Sequence of chain 1.A:
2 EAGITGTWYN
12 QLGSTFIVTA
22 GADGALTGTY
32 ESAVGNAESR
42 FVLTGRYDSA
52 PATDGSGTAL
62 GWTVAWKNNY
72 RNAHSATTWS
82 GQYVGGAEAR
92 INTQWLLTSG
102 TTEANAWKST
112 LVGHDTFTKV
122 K

Sequence of chain 2.B:
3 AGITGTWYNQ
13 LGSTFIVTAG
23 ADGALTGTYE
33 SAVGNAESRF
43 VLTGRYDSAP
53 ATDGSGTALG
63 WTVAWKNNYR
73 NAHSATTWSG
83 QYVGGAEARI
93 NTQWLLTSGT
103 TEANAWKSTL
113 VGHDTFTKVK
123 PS

A protein and the small-molecule ligand that binds it are described below.
Small molecule (SMILES): O=C(O)CCCC[C@H]1[C@H]2NC(=O)N[C@H]2C[S@@]1=O

Binding-site contacts:
Ligand atom N1 contacts residue LEU13 of chain 1.A at 3.7 Å.
Ligand atom C11 contacts residue BTN1 of chain 1.C at 0.0 Å.
Ligand atom C10 contacts residue BTN1 of chain 1.C at 0.0 Å.
Ligand atom C7 contacts residue BTN1 of chain 1.C at 0.0 Å.
Ligand atom C6 contacts residue TRP96 of chain 1.A at 3.3 Å (hydrophobic).
Ligand atom O3 contacts residue ASN11 of chain 1.A at 3.0 Å (h-bond).
Ligand atom S1 contacts residue BTN1 of chain 1.C at 0.0 Å (h-bond).
Ligand atom C8 contacts residue BTN1 of chain 1.C at 0.0 Å.
Ligand atom N1 contacts residue ASP116 of chain 1.A at 2.8 Å (salt-bridge).
Ligand atom N2 contacts residue VAL35 of chain 1.A at 3.6 Å.
Ligand atom C3 contacts residue SER15 of chain 1.A at 3.7 Å.
Ligand atom O10 contacts residue THR78 of chain 1.A at 2.3 Å (h-bond).
Ligand atom C2 contacts residue BTN1 of chain 1.C at 0.0 Å.
Ligand atom C3 contacts residue TYR31 of chain 1.A at 3.6 Å (hydrophobic).
Ligand atom C3 contacts residue BTN1 of chain 1.C at 0.0 Å.
Ligand atom O3 contacts residue SER15 of chain 1.A at 2.7 Å (h-bond).
Ligand atom C6 contacts residue BTN1 of chain 1.C at 0.0 Å.
Ligand atom C3 contacts residue ASP116 of chain 1.A at 3.7 Å.
Ligand atom O3 contacts residue TYR31 of chain 1.A at 2.7 Å (h-bond).
Ligand atom N2 contacts residue BTN1 of chain 1.C at 0.0 Å (h-bond).
Ligand atom O12 contacts residue ALA74 of chain 1.A at 3.7 Å.
Ligand atom C9 contacts residue BTN1 of chain 1.C at 0.0 Å.
Ligand atom C10 contacts residue ASN37 of chain 1.A at 3.6 Å.
Ligand atom C4 contacts residue VAL35 of chain 1.A at 3.7 Å (hydrophobic).
Ligand atom S1 contacts residue TRP67 of chain 1.A at 3.7 Å.
Ligand atom O12 contacts residue BTN1 of chain 1.C at 0.0 Å (h-bond).
Ligand atom C10 contacts residue TRP67 of chain 1.A at 3.5 Å (hydrophobic).
Ligand atom O10 contacts residue BTN1 of chain 1.C at 1.5 Å (h-bond).
Ligand atom C5 contacts residue BTN1 of chain 1.C at 0.0 Å.
Ligand atom C7 contacts residue SER33 of chain 1.A at 3.4 Å.
Ligand atom N1 contacts residue BTN1 of chain 1.C at 0.0 Å (h-bond).
Ligand atom O3 contacts residue BTN1 of chain 1.C at 0.0 Å (h-bond).
Ligand atom C3 contacts residue LEU13 of chain 1.A at 3.6 Å (hydrophobic).
Ligand atom N2 contacts residue SER33 of chain 1.A at 3.0 Å (h-bond).
Ligand atom O11 contacts residue ASN37 of chain 1.A at 3.0 Å (h-bond).
Ligand atom O10 contacts residue LEU98 of chain 1.A at 3.3 Å.
Ligand atom S1 contacts residue THR78 of chain 1.A at 3.4 Å (h-bond).
Ligand atom O11 contacts residue BTN1 of chain 1.C at 0.0 Å (h-bond).
Ligand atom O12 contacts residue SER76 of chain 1.A at 2.8 Å (h-bond).
Ligand atom C4 contacts residue BTN1 of chain 1.C at 0.0 Å.